Binding-site contacts:
Ligand atom C1 contacts residue ASN12 of chain 40.I at 2.1 Å.
Ligand atom C2 contacts residue ASN12 of chain 40.I at 3.2 Å.
Ligand atom C7 contacts residue ASN12 of chain 40.I at 3.9 Å.
Ligand atom N2 contacts residue ASN12 of chain 40.I at 3.8 Å.
Ligand atom O7 contacts residue ASN12 of chain 40.I at 3.7 Å.
Ligand atom C5 contacts residue ASN12 of chain 40.I at 4.0 Å.
Ligand atom O5 contacts residue ASN12 of chain 40.I at 2.6 Å (h-bond).

The protein below binds the small molecule below.
Small molecule (SMILES): CC(=O)N[C@H]1[C@H](O[C@H]2[C@H](O)[C@@H](NC(C)=O)CO[C@@H]2CO)O[C@H](CO)[C@@H](O)[C@@H]1O

Sequence of chain 40.I:
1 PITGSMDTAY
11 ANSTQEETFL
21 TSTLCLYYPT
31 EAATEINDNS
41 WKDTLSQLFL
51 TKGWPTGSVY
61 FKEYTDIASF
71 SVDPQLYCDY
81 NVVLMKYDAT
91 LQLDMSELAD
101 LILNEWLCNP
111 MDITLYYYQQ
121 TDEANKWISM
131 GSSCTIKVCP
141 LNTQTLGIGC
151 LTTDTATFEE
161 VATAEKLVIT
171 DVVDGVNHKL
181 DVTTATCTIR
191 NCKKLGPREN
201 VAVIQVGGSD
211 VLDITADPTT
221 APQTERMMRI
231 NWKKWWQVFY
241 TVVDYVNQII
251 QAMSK